Sequence of chain 2.A:
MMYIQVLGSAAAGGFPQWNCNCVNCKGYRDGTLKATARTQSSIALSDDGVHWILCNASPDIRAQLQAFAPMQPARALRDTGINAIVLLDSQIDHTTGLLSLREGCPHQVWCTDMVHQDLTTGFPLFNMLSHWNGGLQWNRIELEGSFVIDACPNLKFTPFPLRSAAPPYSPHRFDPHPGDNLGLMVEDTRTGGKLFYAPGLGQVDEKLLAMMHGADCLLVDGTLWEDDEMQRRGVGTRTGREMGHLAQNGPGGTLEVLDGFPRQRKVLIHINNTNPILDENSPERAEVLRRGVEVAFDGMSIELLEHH

Sequence of chain 1.A:
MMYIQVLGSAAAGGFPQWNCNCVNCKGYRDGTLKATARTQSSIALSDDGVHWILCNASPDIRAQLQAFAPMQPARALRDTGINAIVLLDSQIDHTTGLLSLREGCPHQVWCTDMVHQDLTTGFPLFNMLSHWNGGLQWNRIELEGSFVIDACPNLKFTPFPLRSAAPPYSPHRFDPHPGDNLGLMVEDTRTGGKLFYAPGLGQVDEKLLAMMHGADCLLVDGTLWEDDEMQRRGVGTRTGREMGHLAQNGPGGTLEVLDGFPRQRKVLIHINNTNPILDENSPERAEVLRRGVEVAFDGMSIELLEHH

The small molecule below binds the protein below.
Small molecule (SMILES): N[C@H](CSc1cc(C[C@H](N)C(=O)O)cc(O)c1O)C(=O)O

Binding-site contacts:
Ligand atom C06 contacts residue MET243 of chain 1.A at 4.0 Å (hydrophobic).
Ligand atom O14 contacts residue PRO168 of chain 1.A at 3.7 Å.
Ligand atom O01 contacts residue GLN17 of chain 1.A at 3.2 Å (h-bond).
Ligand atom O20 contacts residue ZN1 of chain 1.C at 3.7 Å.
Ligand atom C12 contacts residue TRP132 of chain 2.A at 3.9 Å (hydrophobic).
Ligand atom O03 contacts residue MET230 of chain 1.A at 3.7 Å.
Ligand atom C06 contacts residue MET230 of chain 1.A at 3.9 Å (hydrophobic).
Ligand atom N05 contacts residue ALA12 of chain 1.A at 2.8 Å.
Ligand atom C21 contacts residue ASN272 of chain 1.A at 3.3 Å.
Ligand atom C06 contacts residue ASN272 of chain 1.A at 3.4 Å.
Ligand atom O01 contacts residue MET230 of chain 1.A at 3.4 Å.
Ligand atom C13 contacts residue GLN91 of chain 1.A at 4.0 Å.
Ligand atom O20 contacts residue ALA11 of chain 1.A at 3.2 Å.
Ligand atom C02 contacts residue MET230 of chain 1.A at 3.5 Å (hydrophobic).
Ligand atom N16 contacts residue ARG102 of chain 2.A at 3.7 Å.
Ligand atom C07 contacts residue ASN272 of chain 1.A at 3.8 Å.
Ligand atom O20 contacts residue HIS245 of chain 1.A at 4.0 Å.
Ligand atom O15 contacts residue ASP93 of chain 1.A at 3.6 Å (salt-bridge).
Ligand atom O15 contacts residue GLN91 of chain 1.A at 3.1 Å (h-bond).
Ligand atom N05 contacts residue GLN17 of chain 1.A at 3.1 Å (h-bond).
Ligand atom O20 contacts residue ALA12 of chain 1.A at 3.1 Å (h-bond).
Ligand atom O18 contacts residue ASP93 of chain 1.A at 3.5 Å (salt-bridge).
Ligand atom C04 contacts residue GLN17 of chain 1.A at 3.9 Å.
Ligand atom O03 contacts residue ARG78 of chain 2.A at 3.1 Å (salt-bridge).
Ligand atom O03 contacts residue ASN272 of chain 1.A at 3.2 Å (h-bond).
Ligand atom C02 contacts residue ASN273 of chain 1.A at 4.0 Å.
Ligand atom N05 contacts residue ASN272 of chain 1.A at 2.8 Å (h-bond).
Ligand atom N05 contacts residue ASN273 of chain 1.A at 3.9 Å.
Ligand atom C02 contacts residue ARG78 of chain 2.A at 3.5 Å.
Ligand atom C21 contacts residue ALA12 of chain 1.A at 3.5 Å (hydrophobic).
Ligand atom O14 contacts residue GLN91 of chain 1.A at 3.8 Å.
Ligand atom C19 contacts residue ALA12 of chain 1.A at 3.8 Å (hydrophobic).
Ligand atom O03 contacts residue ASN273 of chain 1.A at 3.1 Å (h-bond).
Ligand atom C17 contacts residue ASP93 of chain 1.A at 4.0 Å.
Ligand atom O03 contacts residue GLN17 of chain 1.A at 3.6 Å (h-bond).
Ligand atom C04 contacts residue ASN272 of chain 1.A at 3.6 Å.
Ligand atom C02 contacts residue GLN17 of chain 1.A at 3.6 Å.
Ligand atom N16 contacts residue TRP132 of chain 2.A at 3.0 Å.
Ligand atom O01 contacts residue ARG78 of chain 2.A at 2.6 Å (salt-bridge).
Ligand atom O20 contacts residue HIS270 of chain 1.A at 3.2 Å.